Binding-site contacts:
Ligand atom CG contacts residue ASN58 of chain 1.B at 3.8 Å.
Ligand atom C contacts residue PRO103 of chain 1.B at 3.8 Å (hydrophobic).
Ligand atom CZ3 contacts residue TYR90 of chain 1.A at 3.7 Å (hydrophobic).
Ligand atom CG contacts residue TYR106 of chain 1.B at 3.7 Å (hydrophobic).
Ligand atom O contacts residue THR104 of chain 1.B at 3.6 Å.
Ligand atom O contacts residue TYR90 of chain 1.A at 3.6 Å.
Ligand atom N contacts residue TYR105 of chain 1.B at 3.5 Å (h-bond).
Ligand atom CZ3 contacts residue TYR106 of chain 1.B at 3.6 Å (hydrophobic).
Ligand atom O contacts residue TYR105 of chain 1.B at 2.8 Å (h-bond).
Ligand atom CE1 contacts residue TYR105 of chain 1.B at 3.7 Å (hydrophobic).
Ligand atom CD contacts residue VAL49 of chain 1.B at 3.7 Å (hydrophobic).
Ligand atom CE3 contacts residue TYR106 of chain 1.B at 3.1 Å (hydrophobic).
Ligand atom CA contacts residue TRP49 of chain 1.A at 3.9 Å (hydrophobic).
Ligand atom CD contacts residue PRO103 of chain 1.B at 3.6 Å (hydrophobic).
Ligand atom O contacts residue TYR105 of chain 1.B at 2.7 Å (h-bond).
Ligand atom CA contacts residue PRO103 of chain 1.B at 3.8 Å (hydrophobic).
Ligand atom O contacts residue TRP49 of chain 1.A at 3.8 Å.
Ligand atom N contacts residue PRO103 of chain 1.B at 3.7 Å.
Ligand atom CH2 contacts residue ALA107 of chain 1.B at 3.0 Å (hydrophobic).
Ligand atom OG contacts residue THR104 of chain 1.B at 3.2 Å (h-bond).
Ligand atom NE2 contacts residue ASN58 of chain 1.B at 3.8 Å.
Ligand atom CB contacts residue TYR106 of chain 1.B at 3.7 Å (hydrophobic).
Ligand atom OG contacts residue TYR106 of chain 1.B at 3.3 Å.
Ligand atom N contacts residue TYR105 of chain 1.B at 3.6 Å.
Ligand atom C contacts residue PRO103 of chain 1.B at 3.8 Å (hydrophobic).
Ligand atom CH2 contacts residue TYR106 of chain 1.B at 3.8 Å (hydrophobic).
Ligand atom O contacts residue TYR106 of chain 1.B at 3.7 Å.
Ligand atom N contacts residue PRO103 of chain 1.B at 2.9 Å (h-bond).
Ligand atom CZ3 contacts residue ALA107 of chain 1.B at 3.1 Å (hydrophobic).
Ligand atom CG contacts residue PRO103 of chain 1.B at 3.4 Å (hydrophobic).
Ligand atom CA contacts residue TYR105 of chain 1.B at 3.5 Å (hydrophobic).
Ligand atom O contacts residue PRO103 of chain 1.B at 3.7 Å.
Ligand atom CA contacts residue ASN58 of chain 1.B at 3.6 Å.
Ligand atom C contacts residue TYR105 of chain 1.B at 3.6 Å (hydrophobic).
Ligand atom CD2 contacts residue TYR106 of chain 1.B at 3.3 Å (hydrophobic).
Ligand atom O contacts residue ASN58 of chain 1.B at 3.7 Å.
Ligand atom CB contacts residue PRO103 of chain 1.B at 3.2 Å (hydrophobic).
Ligand atom N contacts residue THR104 of chain 1.B at 3.7 Å.
Ligand atom N contacts residue TYR48 of chain 1.A at 3.8 Å.
Ligand atom CZ2 contacts residue ALA107 of chain 1.B at 3.6 Å (hydrophobic).

The small molecule below binds the protein below.
Small molecule (SMILES): NC(=O)CC[C@H](NC(=O)CNC(=O)[C@H](CC1=CN=C2CC=CC=C12)NC(=O)[C@H](CO)NC(=O)CNC(=O)CNC(=O)[C@H](Cc1cnc[nH]1)NC(=O)[C@@H]1CCCN1)C(=O)N1CCC[C@H]1C=O

Sequence of chain 1.A:
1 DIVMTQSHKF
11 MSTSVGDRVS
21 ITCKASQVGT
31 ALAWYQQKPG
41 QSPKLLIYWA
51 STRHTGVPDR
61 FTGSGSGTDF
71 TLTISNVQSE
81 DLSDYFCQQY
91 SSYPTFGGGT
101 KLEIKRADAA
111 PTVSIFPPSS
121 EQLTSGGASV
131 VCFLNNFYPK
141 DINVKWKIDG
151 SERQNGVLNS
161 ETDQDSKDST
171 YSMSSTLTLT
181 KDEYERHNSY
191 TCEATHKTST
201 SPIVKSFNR

Sequence of chain 1.B:
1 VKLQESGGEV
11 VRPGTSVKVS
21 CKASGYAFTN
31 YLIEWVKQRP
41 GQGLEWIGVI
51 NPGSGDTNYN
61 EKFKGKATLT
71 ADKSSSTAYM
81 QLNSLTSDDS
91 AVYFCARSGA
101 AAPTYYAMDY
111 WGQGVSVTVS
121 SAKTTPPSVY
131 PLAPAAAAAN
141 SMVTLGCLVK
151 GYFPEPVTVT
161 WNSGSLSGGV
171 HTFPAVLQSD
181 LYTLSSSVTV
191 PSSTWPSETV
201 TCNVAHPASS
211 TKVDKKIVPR